Sequence of chain 1.I:
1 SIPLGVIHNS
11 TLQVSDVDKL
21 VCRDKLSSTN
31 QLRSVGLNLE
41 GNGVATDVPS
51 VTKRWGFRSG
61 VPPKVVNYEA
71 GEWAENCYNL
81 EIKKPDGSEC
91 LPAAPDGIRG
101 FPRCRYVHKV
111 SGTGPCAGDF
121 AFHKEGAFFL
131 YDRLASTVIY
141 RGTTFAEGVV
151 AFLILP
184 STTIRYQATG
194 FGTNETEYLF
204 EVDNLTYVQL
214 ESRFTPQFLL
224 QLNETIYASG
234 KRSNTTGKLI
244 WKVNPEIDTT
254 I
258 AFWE

The small molecule below binds the protein below.
Small molecule (SMILES): CC(=O)N[C@@H]1[C@@H](O)[C@H](O)[C@@H](CO)O[C@H]1O

Binding-site contacts:
Ligand atom C2 contacts residue ASN197 of chain 1.I at 2.5 Å.
Ligand atom N2 contacts residue GLU198 of chain 1.I at 3.4 Å (salt-bridge).
Ligand atom C3 contacts residue ASN197 of chain 1.I at 3.8 Å.
Ligand atom O7 contacts residue ASN197 of chain 1.I at 3.1 Å (h-bond).
Ligand atom C2 contacts residue GLU198 of chain 1.I at 4.3 Å.
Ligand atom C1 contacts residue ASN197 of chain 1.I at 1.4 Å.
Ligand atom C8 contacts residue ASN197 of chain 1.I at 4.4 Å.
Ligand atom C4 contacts residue ASN197 of chain 1.I at 4.2 Å.
Ligand atom C5 contacts residue ASN197 of chain 1.I at 3.7 Å.
Ligand atom C3 contacts residue GLU198 of chain 1.I at 4.3 Å.
Ligand atom C8 contacts residue GLU198 of chain 1.I at 4.0 Å.
Ligand atom N2 contacts residue ASN197 of chain 1.I at 2.9 Å (h-bond).
Ligand atom C7 contacts residue ASN197 of chain 1.I at 3.2 Å.
Ligand atom O5 contacts residue ASN197 of chain 1.I at 2.4 Å (h-bond).
Ligand atom C7 contacts residue GLU198 of chain 1.I at 4.2 Å.